Binding-site contacts:
Ligand atom C1B contacts residue THR137 of chain 1.B at 3.6 Å.
Ligand atom OA contacts residue ALA146 of chain 1.B at 3.4 Å.
Ligand atom C4D contacts residue LYS63 of chain 1.A at 3.4 Å.
Ligand atom CAD contacts residue TYR60 of chain 1.A at 3.3 Å (hydrophobic).
Ligand atom NB contacts residue ASP54 of chain 1.B at 2.9 Å (salt-bridge).
Ligand atom NC contacts residue ASP54 of chain 1.B at 2.8 Å (salt-bridge).
Ligand atom C3B contacts residue THR137 of chain 1.B at 3.6 Å.
Ligand atom C3D contacts residue CYS61 of chain 1.B at 2.7 Å (hydrophobic).
Ligand atom OD contacts residue CYS61 of chain 1.B at 3.4 Å (h-bond).
Ligand atom C4D contacts residue CYS61 of chain 1.B at 3.3 Å (hydrophobic).
Ligand atom C4C contacts residue ASP54 of chain 1.B at 3.6 Å.
Ligand atom CBB contacts residue SER140 of chain 1.B at 3.6 Å.
Ligand atom O1B contacts residue SER140 of chain 1.B at 2.9 Å (h-bond).
Ligand atom CBD contacts residue TYR60 of chain 1.A at 3.6 Å (hydrophobic).
Ligand atom O1B contacts residue THR145 of chain 1.B at 3.7 Å.
Ligand atom CGB contacts residue SER140 of chain 1.B at 3.6 Å.
Ligand atom ND contacts residue LYS63 of chain 1.A at 3.5 Å.
Ligand atom CAD contacts residue CYS61 of chain 1.B at 1.9 Å (hydrophobic).
Ligand atom CMD contacts residue SER57 of chain 1.B at 3.7 Å.
Ligand atom C4B contacts residue THR137 of chain 1.B at 3.4 Å.
Ligand atom CMC contacts residue GLU62 of chain 1.B at 3.4 Å.
Ligand atom CMB contacts residue ALA146 of chain 1.B at 3.7 Å (hydrophobic).
Ligand atom CHA contacts residue ASP54 of chain 1.B at 3.7 Å.
Ligand atom CAA contacts residue CYS50 of chain 1.B at 2.8 Å (hydrophobic).
Ligand atom O1C contacts residue ARG129 of chain 1.B at 2.9 Å (salt-bridge).
Ligand atom C1B contacts residue ASP54 of chain 1.B at 3.7 Å.
Ligand atom CBD contacts residue CYS61 of chain 1.B at 2.8 Å (hydrophobic).
Ligand atom CBA contacts residue CYS50 of chain 1.B at 1.8 Å (hydrophobic).
Ligand atom CHC contacts residue ASP54 of chain 1.B at 3.7 Å.
Ligand atom NB contacts residue THR137 of chain 1.B at 3.4 Å (h-bond).
Ligand atom CMD contacts residue GLY58 of chain 1.B at 3.6 Å.
Ligand atom C2B contacts residue THR137 of chain 1.B at 3.7 Å.
Ligand atom C3A contacts residue CYS50 of chain 1.B at 3.2 Å (hydrophobic).
Ligand atom OA contacts residue GLN148 of chain 1.B at 3.0 Å (h-bond).
Ligand atom O2B contacts residue GLN147 of chain 1.B at 2.9 Å (h-bond).
Ligand atom OA contacts residue LYS149 of chain 1.B at 3.0 Å (salt-bridge).
Ligand atom CMD contacts residue ASP54 of chain 1.B at 3.6 Å.
Ligand atom OD contacts residue LYS63 of chain 1.A at 3.0 Å.
Ligand atom CAB contacts residue SER140 of chain 1.B at 3.5 Å.
Ligand atom CMC contacts residue ARG129 of chain 1.B at 3.6 Å.

Sequence of chain 1.A:
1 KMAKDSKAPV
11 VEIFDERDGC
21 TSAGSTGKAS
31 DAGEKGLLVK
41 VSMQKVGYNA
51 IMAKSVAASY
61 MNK

Sequence of chain 1.B:
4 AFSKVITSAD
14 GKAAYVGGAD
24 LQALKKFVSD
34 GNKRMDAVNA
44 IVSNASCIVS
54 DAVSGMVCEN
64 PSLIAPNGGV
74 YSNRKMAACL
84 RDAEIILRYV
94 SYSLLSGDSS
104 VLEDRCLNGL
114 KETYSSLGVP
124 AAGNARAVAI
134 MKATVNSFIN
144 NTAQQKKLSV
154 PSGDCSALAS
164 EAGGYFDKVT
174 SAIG

The small molecule below binds the protein below.
Small molecule (SMILES): CCC1=C(C)[C@@H](CC2=N/C(=C\c3[nH]c(/C=C4\NC(=O)C(C)=C4CC)c(C)c3CCC(=O)O)C(CCC(=O)O)=C2C)NC1=O